This small molecule binds to this protein.
Small molecule (SMILES): CC(=O)N[C@H]1[C@H](O[C@H]2[C@H](O)[C@@H](NC(C)=O)CO[C@@H]2CO)O[C@H](CO)[C@@H](O)[C@@H]1O

Binding-site contacts:
Ligand atom C4 contacts residue ASN256 of chain 1.B at 4.2 Å.
Ligand atom O6 contacts residue THR248 of chain 1.B at 4.1 Å.
Ligand atom C2 contacts residue THR253 of chain 1.B at 4.0 Å.
Ligand atom C8 contacts residue ASN256 of chain 1.B at 4.5 Å.
Ligand atom O5 contacts residue ASN256 of chain 1.B at 2.4 Å (h-bond).
Ligand atom C7 contacts residue ASN256 of chain 1.B at 3.4 Å.
Ligand atom O5 contacts residue GLN246 of chain 1.B at 3.8 Å.
Ligand atom C4 contacts residue THR253 of chain 1.B at 4.3 Å.
Ligand atom C1 contacts residue THR253 of chain 1.B at 4.0 Å.
Ligand atom N2 contacts residue ASN256 of chain 1.B at 2.9 Å (h-bond).
Ligand atom C5 contacts residue THR248 of chain 1.B at 4.2 Å.
Ligand atom O5 contacts residue THR248 of chain 1.B at 3.7 Å.
Ligand atom C5 contacts residue THR253 of chain 1.B at 4.1 Å.
Ligand atom C2 contacts residue ASN256 of chain 1.B at 2.4 Å.
Ligand atom N2 contacts residue THR253 of chain 1.B at 3.1 Å (h-bond).
Ligand atom C5 contacts residue ASN256 of chain 1.B at 3.7 Å.
Ligand atom C7 contacts residue THR253 of chain 1.B at 3.8 Å.
Ligand atom C1 contacts residue ASN256 of chain 1.B at 1.4 Å.
Ligand atom C8 contacts residue SER254 of chain 1.B at 3.4 Å.
Ligand atom C6 contacts residue THR248 of chain 1.B at 3.6 Å.
Ligand atom O6 contacts residue GLN246 of chain 1.B at 4.0 Å.
Ligand atom O4 contacts residue THR253 of chain 1.B at 4.4 Å.
Ligand atom O7 contacts residue ASN256 of chain 1.B at 3.6 Å.
Ligand atom C3 contacts residue THR253 of chain 1.B at 3.7 Å.
Ligand atom C3 contacts residue ASN256 of chain 1.B at 3.8 Å.
Ligand atom C8 contacts residue THR253 of chain 1.B at 3.7 Å.

Sequence of chain 1.B:
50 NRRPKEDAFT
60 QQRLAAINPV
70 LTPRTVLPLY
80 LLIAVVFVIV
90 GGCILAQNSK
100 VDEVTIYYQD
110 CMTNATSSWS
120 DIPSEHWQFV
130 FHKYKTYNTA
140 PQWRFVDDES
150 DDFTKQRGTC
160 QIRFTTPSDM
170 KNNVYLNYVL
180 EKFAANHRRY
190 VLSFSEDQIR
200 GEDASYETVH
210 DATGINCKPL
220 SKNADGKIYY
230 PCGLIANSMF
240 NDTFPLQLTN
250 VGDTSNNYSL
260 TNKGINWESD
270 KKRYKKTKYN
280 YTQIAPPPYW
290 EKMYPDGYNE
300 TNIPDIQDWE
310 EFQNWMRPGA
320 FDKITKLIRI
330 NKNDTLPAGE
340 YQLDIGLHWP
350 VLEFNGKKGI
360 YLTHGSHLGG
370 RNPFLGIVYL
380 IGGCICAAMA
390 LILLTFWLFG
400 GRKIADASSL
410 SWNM